Sequence of chain 13.E:
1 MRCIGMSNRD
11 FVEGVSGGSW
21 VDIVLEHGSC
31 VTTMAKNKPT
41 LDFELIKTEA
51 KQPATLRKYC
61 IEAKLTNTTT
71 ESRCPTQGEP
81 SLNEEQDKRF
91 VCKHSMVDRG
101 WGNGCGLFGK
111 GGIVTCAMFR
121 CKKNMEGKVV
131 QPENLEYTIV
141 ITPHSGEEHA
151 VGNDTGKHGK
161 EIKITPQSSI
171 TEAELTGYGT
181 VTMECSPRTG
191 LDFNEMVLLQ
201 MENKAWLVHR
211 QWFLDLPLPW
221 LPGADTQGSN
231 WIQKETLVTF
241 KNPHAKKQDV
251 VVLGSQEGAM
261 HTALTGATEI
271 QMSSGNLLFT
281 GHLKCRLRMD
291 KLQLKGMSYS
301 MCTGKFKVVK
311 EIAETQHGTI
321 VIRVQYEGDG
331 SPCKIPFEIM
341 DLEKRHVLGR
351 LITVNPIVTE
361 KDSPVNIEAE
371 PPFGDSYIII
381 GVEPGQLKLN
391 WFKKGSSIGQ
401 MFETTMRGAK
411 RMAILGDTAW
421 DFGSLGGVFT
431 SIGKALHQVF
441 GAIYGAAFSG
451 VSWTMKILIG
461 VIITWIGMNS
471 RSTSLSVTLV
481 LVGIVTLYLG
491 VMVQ

Binding-site contacts:
Ligand atom C7 contacts residue ASN153 of chain 46.E at 3.5 Å.
Ligand atom C5 contacts residue HIS158 of chain 46.E at 4.3 Å.
Ligand atom O3 contacts residue HIS149 of chain 46.E at 4.1 Å.
Ligand atom C5 contacts residue THR155 of chain 46.E at 3.9 Å.
Ligand atom N2 contacts residue ASN153 of chain 46.E at 2.9 Å (h-bond).
Ligand atom C1 contacts residue ASN153 of chain 46.E at 1.4 Å.
Ligand atom C6 contacts residue THR155 of chain 46.E at 4.4 Å.
Ligand atom C5 contacts residue ASN153 of chain 46.E at 3.7 Å.
Ligand atom C2 contacts residue ASN153 of chain 46.E at 2.5 Å.
Ligand atom C2 contacts residue HIS149 of chain 46.E at 3.6 Å.
Ligand atom C1 contacts residue THR155 of chain 46.E at 3.9 Å.
Ligand atom C1 contacts residue HIS149 of chain 46.E at 4.2 Å.
Ligand atom O5 contacts residue HIS158 of chain 46.E at 3.1 Å.
Ligand atom C6 contacts residue LYS157 of chain 46.E at 4.2 Å.
Ligand atom C4 contacts residue ASN153 of chain 46.E at 4.2 Å.
Ligand atom O7 contacts residue ASN153 of chain 46.E at 3.8 Å.
Ligand atom C6 contacts residue HIS158 of chain 46.E at 4.4 Å.
Ligand atom O7 contacts residue THR155 of chain 46.E at 4.1 Å.
Ligand atom O5 contacts residue ASN153 of chain 46.E at 2.4 Å (h-bond).
Ligand atom O5 contacts residue THR155 of chain 46.E at 3.8 Å.
Ligand atom C3 contacts residue ASN153 of chain 46.E at 3.8 Å.
Ligand atom N2 contacts residue HIS149 of chain 46.E at 3.4 Å.
Ligand atom O6 contacts residue LYS157 of chain 46.E at 4.2 Å.
Ligand atom O6 contacts residue HIS158 of chain 46.E at 3.8 Å.
Ligand atom C8 contacts residue GLY102 of chain 13.E at 4.2 Å.
Ligand atom C1 contacts residue HIS158 of chain 46.E at 3.8 Å.
Ligand atom O5 contacts residue GLY156 of chain 46.E at 4.3 Å.

This protein binds this small molecule.
Small molecule (SMILES): CC(=O)N[C@@H]1[C@@H](O)[C@H](O)[C@@H](CO)O[C@H]1O

Sequence of chain 46.E:
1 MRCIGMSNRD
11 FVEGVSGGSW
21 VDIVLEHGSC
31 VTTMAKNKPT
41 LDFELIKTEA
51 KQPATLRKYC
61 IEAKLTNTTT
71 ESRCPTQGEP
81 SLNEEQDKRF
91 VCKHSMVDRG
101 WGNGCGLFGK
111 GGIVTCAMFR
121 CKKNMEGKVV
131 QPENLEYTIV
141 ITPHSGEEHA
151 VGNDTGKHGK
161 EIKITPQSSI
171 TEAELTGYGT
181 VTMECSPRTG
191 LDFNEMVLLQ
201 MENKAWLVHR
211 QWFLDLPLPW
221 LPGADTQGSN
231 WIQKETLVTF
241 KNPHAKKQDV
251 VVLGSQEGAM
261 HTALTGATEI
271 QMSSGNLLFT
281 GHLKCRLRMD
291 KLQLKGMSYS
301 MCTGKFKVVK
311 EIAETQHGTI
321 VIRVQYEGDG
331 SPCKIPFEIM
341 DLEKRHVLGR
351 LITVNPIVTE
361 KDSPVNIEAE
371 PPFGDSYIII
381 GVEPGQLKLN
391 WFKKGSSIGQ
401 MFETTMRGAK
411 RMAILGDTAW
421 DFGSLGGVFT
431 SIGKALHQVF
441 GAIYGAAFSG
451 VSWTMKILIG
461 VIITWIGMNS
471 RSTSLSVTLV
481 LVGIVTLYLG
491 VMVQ